Binding-site contacts:
Ligand atom C4 contacts residue ASN1155 of chain 1.A at 4.2 Å.
Ligand atom C2 contacts residue ASN1155 of chain 1.A at 2.5 Å.
Ligand atom N2 contacts residue ASN1155 of chain 1.A at 3.1 Å (h-bond).
Ligand atom C8 contacts residue SER1158 of chain 1.A at 4.1 Å.
Ligand atom C3 contacts residue ASN1155 of chain 1.A at 3.8 Å.
Ligand atom C5 contacts residue ASN1155 of chain 1.A at 3.7 Å.
Ligand atom O6 contacts residue LYS1154 of chain 1.C at 3.9 Å.
Ligand atom O7 contacts residue ASN1155 of chain 1.A at 4.0 Å.
Ligand atom C1 contacts residue ASN1155 of chain 1.A at 1.4 Å.
Ligand atom O5 contacts residue ASN1155 of chain 1.A at 2.3 Å (h-bond).
Ligand atom C7 contacts residue ASN1155 of chain 1.A at 3.8 Å.

This protein binds this small molecule.
Small molecule (SMILES): CC(=O)N[C@@H]1[C@@H](O)[C@H](O)[C@@H](CO)O[C@H]1O

Sequence of chain 1.A:
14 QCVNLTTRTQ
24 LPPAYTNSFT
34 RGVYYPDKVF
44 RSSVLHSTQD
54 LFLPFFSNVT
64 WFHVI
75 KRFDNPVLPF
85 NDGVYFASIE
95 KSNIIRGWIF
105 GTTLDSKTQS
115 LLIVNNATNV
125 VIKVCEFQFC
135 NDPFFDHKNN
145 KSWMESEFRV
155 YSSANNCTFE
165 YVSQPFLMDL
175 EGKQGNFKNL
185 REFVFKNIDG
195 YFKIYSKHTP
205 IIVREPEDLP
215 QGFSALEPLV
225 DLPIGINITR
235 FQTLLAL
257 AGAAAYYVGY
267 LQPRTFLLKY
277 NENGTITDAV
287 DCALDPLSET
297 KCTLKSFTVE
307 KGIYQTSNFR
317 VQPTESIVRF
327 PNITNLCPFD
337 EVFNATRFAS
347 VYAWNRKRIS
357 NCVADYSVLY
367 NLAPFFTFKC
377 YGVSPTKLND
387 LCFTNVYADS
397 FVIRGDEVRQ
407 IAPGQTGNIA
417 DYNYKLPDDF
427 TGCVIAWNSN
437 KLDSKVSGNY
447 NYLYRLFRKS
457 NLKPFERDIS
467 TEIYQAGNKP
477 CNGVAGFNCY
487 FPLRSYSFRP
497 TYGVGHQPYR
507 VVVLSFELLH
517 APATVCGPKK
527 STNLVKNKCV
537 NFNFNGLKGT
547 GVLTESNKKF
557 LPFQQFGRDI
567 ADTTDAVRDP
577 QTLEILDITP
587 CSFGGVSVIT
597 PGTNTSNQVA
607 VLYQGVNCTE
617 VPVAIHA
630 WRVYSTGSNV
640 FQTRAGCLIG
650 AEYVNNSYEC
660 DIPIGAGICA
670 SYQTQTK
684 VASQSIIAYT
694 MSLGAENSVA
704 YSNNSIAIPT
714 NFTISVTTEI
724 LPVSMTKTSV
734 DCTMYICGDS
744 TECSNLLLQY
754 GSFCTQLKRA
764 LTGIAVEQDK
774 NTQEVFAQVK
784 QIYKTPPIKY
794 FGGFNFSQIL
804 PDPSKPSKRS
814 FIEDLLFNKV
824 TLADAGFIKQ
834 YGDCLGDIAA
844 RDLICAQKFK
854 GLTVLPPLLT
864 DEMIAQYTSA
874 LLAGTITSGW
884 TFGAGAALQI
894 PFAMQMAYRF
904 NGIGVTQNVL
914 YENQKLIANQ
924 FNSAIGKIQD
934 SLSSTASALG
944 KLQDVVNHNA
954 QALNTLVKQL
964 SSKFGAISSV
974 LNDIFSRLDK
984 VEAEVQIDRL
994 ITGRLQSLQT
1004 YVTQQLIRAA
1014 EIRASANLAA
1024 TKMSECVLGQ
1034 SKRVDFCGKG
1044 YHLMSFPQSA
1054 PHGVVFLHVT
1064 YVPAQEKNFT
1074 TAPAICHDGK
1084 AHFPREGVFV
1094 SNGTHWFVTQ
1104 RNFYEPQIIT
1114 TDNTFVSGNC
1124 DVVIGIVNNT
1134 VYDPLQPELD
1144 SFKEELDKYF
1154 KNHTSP

Sequence of chain 1.C:
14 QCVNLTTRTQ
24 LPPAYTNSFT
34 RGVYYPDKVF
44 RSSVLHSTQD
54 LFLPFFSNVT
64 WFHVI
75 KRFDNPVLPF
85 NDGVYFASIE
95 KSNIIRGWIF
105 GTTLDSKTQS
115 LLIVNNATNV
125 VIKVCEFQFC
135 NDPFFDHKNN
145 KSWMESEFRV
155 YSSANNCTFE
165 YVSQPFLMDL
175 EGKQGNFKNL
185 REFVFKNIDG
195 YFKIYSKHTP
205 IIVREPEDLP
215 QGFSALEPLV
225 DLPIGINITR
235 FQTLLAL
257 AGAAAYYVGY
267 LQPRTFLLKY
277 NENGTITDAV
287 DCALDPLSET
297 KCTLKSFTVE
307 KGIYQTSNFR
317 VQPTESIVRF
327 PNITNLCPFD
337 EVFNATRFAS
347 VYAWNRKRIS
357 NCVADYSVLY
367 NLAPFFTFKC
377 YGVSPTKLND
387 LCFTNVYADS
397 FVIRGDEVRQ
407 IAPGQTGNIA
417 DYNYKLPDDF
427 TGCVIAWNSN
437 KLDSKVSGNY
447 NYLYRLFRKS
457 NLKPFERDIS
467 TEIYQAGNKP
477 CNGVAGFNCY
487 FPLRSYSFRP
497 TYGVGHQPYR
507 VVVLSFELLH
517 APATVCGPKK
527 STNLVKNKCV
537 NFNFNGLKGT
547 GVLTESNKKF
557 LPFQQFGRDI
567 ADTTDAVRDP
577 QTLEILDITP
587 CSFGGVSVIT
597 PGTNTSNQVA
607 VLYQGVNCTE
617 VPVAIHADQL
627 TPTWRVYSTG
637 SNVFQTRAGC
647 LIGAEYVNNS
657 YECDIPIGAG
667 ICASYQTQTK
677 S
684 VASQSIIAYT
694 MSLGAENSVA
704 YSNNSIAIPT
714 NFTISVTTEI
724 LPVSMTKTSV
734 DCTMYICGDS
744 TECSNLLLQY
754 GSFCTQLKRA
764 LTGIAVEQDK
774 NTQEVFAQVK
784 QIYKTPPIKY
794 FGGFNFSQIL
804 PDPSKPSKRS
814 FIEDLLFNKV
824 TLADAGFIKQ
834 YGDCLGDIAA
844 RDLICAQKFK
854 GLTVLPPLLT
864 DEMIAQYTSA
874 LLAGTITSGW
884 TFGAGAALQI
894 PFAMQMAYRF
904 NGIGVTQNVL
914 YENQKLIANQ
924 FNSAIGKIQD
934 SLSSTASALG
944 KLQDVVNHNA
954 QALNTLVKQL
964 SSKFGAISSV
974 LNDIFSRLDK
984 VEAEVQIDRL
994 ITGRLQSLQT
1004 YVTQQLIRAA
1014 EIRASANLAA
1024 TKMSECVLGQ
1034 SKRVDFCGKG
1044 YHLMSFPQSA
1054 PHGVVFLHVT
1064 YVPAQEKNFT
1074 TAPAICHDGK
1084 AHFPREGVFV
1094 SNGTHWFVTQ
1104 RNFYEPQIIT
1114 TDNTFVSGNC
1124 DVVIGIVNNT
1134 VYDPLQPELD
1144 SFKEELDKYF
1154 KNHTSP